Sequence of chain 1.B:
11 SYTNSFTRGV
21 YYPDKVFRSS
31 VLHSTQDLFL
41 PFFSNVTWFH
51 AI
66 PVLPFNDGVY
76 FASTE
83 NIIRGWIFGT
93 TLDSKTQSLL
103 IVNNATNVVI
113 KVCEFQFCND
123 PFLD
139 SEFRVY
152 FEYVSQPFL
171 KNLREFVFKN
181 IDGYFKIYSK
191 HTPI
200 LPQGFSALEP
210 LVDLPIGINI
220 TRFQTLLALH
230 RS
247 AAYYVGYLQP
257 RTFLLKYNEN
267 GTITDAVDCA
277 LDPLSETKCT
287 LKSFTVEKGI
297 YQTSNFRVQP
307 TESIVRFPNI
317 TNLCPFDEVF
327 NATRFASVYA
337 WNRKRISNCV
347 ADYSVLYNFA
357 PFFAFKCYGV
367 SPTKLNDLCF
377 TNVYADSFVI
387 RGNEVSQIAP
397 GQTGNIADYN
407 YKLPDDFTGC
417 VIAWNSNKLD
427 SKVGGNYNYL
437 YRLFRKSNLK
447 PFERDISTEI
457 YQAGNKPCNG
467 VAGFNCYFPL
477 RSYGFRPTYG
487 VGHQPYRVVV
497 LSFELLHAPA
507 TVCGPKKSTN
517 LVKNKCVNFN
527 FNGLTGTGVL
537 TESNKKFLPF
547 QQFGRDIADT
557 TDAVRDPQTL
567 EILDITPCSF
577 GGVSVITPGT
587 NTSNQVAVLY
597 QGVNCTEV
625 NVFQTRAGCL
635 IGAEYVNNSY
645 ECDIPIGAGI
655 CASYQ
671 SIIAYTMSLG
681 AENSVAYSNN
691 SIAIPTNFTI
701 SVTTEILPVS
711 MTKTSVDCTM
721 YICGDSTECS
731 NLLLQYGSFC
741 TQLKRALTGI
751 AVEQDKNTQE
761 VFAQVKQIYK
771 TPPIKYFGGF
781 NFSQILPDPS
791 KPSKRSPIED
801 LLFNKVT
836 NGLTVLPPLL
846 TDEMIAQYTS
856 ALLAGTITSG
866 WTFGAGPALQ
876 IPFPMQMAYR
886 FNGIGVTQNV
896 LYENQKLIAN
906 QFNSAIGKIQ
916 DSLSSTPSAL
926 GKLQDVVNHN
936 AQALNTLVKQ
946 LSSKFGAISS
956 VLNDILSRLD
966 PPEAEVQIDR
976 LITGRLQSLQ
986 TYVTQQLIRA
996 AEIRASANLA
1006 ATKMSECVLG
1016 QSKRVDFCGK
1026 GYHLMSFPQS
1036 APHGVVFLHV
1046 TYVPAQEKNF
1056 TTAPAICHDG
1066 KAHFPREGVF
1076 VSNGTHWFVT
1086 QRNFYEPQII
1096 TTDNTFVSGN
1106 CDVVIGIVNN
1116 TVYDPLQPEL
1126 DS

Binding-site contacts:
Ligand atom C3 contacts residue GLN564 of chain 1.B at 3.5 Å.
Ligand atom C4 contacts residue ASN315 of chain 1.B at 4.2 Å.
Ligand atom C5 contacts residue GLN564 of chain 1.B at 4.3 Å.
Ligand atom C4 contacts residue GLN564 of chain 1.B at 4.5 Å.
Ligand atom C2 contacts residue GLN564 of chain 1.B at 3.6 Å.
Ligand atom O5 contacts residue GLN564 of chain 1.B at 4.4 Å.
Ligand atom C1 contacts residue ASN315 of chain 1.B at 1.4 Å.
Ligand atom C8 contacts residue ASN315 of chain 1.B at 4.3 Å.
Ligand atom C1 contacts residue GLN564 of chain 1.B at 3.5 Å.
Ligand atom C3 contacts residue ASN315 of chain 1.B at 3.8 Å.
Ligand atom C7 contacts residue ASN315 of chain 1.B at 3.3 Å.
Ligand atom C2 contacts residue ASN315 of chain 1.B at 2.5 Å.
Ligand atom C5 contacts residue ASN315 of chain 1.B at 3.7 Å.
Ligand atom N2 contacts residue GLN564 of chain 1.B at 3.4 Å (h-bond).
Ligand atom O7 contacts residue ASN315 of chain 1.B at 3.3 Å (h-bond).
Ligand atom O3 contacts residue GLN564 of chain 1.B at 4.4 Å.
Ligand atom O5 contacts residue ASN315 of chain 1.B at 2.4 Å (h-bond).
Ligand atom N2 contacts residue ASN315 of chain 1.B at 2.9 Å (h-bond).
Ligand atom O4 contacts residue THR565 of chain 1.B at 4.5 Å.

This protein binds this small molecule.
Small molecule (SMILES): CC(=O)N[C@H]1[C@H](O[C@H]2[C@H](O)[C@@H](NC(C)=O)CO[C@@H]2CO)O[C@H](CO)[C@@H](O)[C@@H]1O